Sequence of chain 1.D:
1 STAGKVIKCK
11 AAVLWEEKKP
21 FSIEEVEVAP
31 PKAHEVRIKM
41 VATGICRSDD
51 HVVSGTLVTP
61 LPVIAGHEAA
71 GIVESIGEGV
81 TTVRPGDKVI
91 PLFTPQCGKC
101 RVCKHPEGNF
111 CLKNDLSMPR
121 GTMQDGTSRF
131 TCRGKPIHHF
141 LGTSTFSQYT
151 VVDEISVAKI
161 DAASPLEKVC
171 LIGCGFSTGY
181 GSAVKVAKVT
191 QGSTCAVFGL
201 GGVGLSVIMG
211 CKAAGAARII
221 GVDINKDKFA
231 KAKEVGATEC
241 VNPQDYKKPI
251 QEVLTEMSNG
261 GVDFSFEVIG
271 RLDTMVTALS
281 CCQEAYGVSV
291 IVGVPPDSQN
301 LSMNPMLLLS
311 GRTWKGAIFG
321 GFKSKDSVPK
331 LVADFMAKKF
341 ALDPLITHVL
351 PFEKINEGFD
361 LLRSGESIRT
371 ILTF

Binding-site contacts:
Ligand atom O contacts residue HIS67 of chain 1.C at 3.0 Å (h-bond).
Ligand atom N contacts residue LEU141 of chain 1.C at 4.2 Å.
Ligand atom C contacts residue SER48 of chain 1.C at 3.7 Å.
Ligand atom C contacts residue PHE93 of chain 1.C at 3.5 Å (hydrophobic).
Ligand atom N contacts residue ZN1 of chain 1.N at 4.2 Å.
Ligand atom C3 contacts residue ILE318 of chain 1.C at 4.1 Å (hydrophobic).
Ligand atom O contacts residue SER48 of chain 1.C at 2.7 Å (h-bond).
Ligand atom C contacts residue HIS67 of chain 1.C at 3.2 Å.
Ligand atom C5 contacts residue LEU116 of chain 1.C at 3.5 Å (hydrophobic).
Ligand atom C contacts residue NAI1 of chain 1.P at 3.5 Å.
Ligand atom C4 contacts residue VAL294 of chain 1.C at 3.6 Å (hydrophobic).
Ligand atom C4 contacts residue LEU116 of chain 1.C at 4.0 Å (hydrophobic).
Ligand atom C7 contacts residue SER310 of chain 1.D at 3.9 Å.
Ligand atom C7 contacts residue LEU116 of chain 1.C at 3.5 Å (hydrophobic).
Ligand atom C6 contacts residue MET306 of chain 1.D at 4.1 Å (hydrophobic).
Ligand atom C contacts residue CYS174 of chain 1.C at 3.5 Å (hydrophobic).
Ligand atom N contacts residue PHE93 of chain 1.C at 3.3 Å.
Ligand atom C3 contacts residue NAI1 of chain 1.P at 3.5 Å.
Ligand atom C contacts residue ZN1 of chain 1.N at 2.9 Å.
Ligand atom C2 contacts residue NAI1 of chain 1.P at 3.9 Å.
Ligand atom C7 contacts residue MET306 of chain 1.D at 3.7 Å (hydrophobic).
Ligand atom C2 contacts residue SER48 of chain 1.C at 3.7 Å.
Ligand atom C1 contacts residue LEU141 of chain 1.C at 4.2 Å (hydrophobic).
Ligand atom O contacts residue CYS46 of chain 1.C at 3.6 Å.
Ligand atom N contacts residue SER48 of chain 1.C at 4.1 Å.
Ligand atom O contacts residue ZN1 of chain 1.N at 2.2 Å.
Ligand atom O contacts residue CYS174 of chain 1.C at 3.3 Å (h-bond).
Ligand atom C2 contacts residue PHE93 of chain 1.C at 4.2 Å (hydrophobic).
Ligand atom C3 contacts residue PHE93 of chain 1.C at 3.9 Å (hydrophobic).
Ligand atom C7 contacts residue ILE318 of chain 1.C at 4.2 Å (hydrophobic).
Ligand atom C5 contacts residue NAI1 of chain 1.P at 3.9 Å.
Ligand atom C6 contacts residue LEU309 of chain 1.D at 3.8 Å (hydrophobic).
Ligand atom C4 contacts residue NAI1 of chain 1.P at 3.8 Å.
Ligand atom C6 contacts residue LEU116 of chain 1.C at 3.5 Å (hydrophobic).
Ligand atom C1 contacts residue LEU57 of chain 1.C at 3.8 Å (hydrophobic).
Ligand atom N contacts residue NAI1 of chain 1.P at 3.9 Å.
Ligand atom O contacts residue NAI1 of chain 1.P at 3.2 Å.
Ligand atom C7 contacts residue LEU309 of chain 1.D at 3.5 Å (hydrophobic).
Ligand atom C5 contacts residue ILE318 of chain 1.C at 3.7 Å (hydrophobic).
Ligand atom C1 contacts residue SER48 of chain 1.C at 3.7 Å.

Sequence of chain 1.C:
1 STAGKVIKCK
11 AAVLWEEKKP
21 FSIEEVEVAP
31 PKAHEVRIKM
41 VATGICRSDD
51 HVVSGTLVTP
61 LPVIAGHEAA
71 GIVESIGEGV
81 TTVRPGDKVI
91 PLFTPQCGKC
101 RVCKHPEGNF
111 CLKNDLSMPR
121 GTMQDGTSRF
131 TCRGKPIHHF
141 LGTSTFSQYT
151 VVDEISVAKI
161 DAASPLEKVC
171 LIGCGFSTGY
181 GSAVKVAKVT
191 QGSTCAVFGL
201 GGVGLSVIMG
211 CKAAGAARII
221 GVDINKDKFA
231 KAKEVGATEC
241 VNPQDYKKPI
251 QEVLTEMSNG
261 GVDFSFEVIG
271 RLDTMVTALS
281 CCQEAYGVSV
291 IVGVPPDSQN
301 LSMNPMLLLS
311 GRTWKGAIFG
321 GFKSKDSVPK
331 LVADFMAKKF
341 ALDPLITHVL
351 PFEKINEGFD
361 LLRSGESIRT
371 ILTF

A protein and the small-molecule ligand that binds it are described below.
Small molecule (SMILES): CCCCC[C@@H](C)NC=O